Sequence of chain 1.B:
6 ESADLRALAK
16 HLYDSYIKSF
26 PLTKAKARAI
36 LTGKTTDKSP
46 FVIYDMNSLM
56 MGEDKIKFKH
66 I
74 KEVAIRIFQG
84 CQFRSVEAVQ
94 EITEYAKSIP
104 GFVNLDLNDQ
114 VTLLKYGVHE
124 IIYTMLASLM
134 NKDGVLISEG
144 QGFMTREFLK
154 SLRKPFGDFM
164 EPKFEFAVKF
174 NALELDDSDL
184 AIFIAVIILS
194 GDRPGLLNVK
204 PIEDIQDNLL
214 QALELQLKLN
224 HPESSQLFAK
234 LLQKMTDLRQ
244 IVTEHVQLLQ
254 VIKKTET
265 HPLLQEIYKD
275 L

Binding-site contacts:
Ligand atom C5 contacts residue LEU129 of chain 1.B at 4.1 Å (hydrophobic).
Ligand atom C13 contacts residue SER88 of chain 1.B at 3.6 Å.
Ligand atom C7 contacts residue ARG87 of chain 1.B at 4.0 Å.
Ligand atom O2 contacts residue HIS248 of chain 1.B at 3.5 Å.
Ligand atom N1 contacts residue CYS84 of chain 1.B at 3.2 Å (h-bond).
Ligand atom C5 contacts residue ARG87 of chain 1.B at 3.6 Å.
Ligand atom O1 contacts residue TYR126 of chain 1.B at 3.6 Å.
Ligand atom C6 contacts residue ARG87 of chain 1.B at 3.9 Å.
Ligand atom C1 contacts residue CYS84 of chain 1.B at 2.9 Å (hydrophobic).
Ligand atom C11 contacts residue PHE162 of chain 1.B at 3.7 Å (hydrophobic).
Ligand atom C9 contacts residue CYS84 of chain 1.B at 1.8 Å (hydrophobic).
Ligand atom O3 contacts residue LEU252 of chain 1.B at 3.5 Å.
Ligand atom C4 contacts residue LEU129 of chain 1.B at 3.5 Å (hydrophobic).
Ligand atom C10 contacts residue GLN85 of chain 1.B at 3.8 Å.
Ligand atom C12 contacts residue SER88 of chain 1.B at 3.9 Å.
Ligand atom C6 contacts residue ALA91 of chain 1.B at 4.0 Å (hydrophobic).
Ligand atom C10 contacts residue PHE81 of chain 1.B at 3.4 Å (hydrophobic).
Ligand atom C11 contacts residue GLN85 of chain 1.B at 4.0 Å.
Ligand atom O1 contacts residue LEU129 of chain 1.B at 3.8 Å.
Ligand atom C4 contacts residue ARG87 of chain 1.B at 3.5 Å.
Ligand atom C2 contacts residue SER88 of chain 1.B at 4.0 Å.
Ligand atom N1 contacts residue SER88 of chain 1.B at 3.4 Å.
Ligand atom C7 contacts residue SER88 of chain 1.B at 3.6 Å.
Ligand atom C2 contacts residue ARG87 of chain 1.B at 3.8 Å.
Ligand atom C6 contacts residue ILE125 of chain 1.B at 3.9 Å (hydrophobic).
Ligand atom C13 contacts residue TYR126 of chain 1.B at 3.9 Å (hydrophobic).
Ligand atom C9 contacts residue PHE162 of chain 1.B at 3.6 Å (hydrophobic).
Ligand atom N2 contacts residue LEU252 of chain 1.B at 3.8 Å.
Ligand atom O2 contacts residue LEU252 of chain 1.B at 3.7 Å.
Ligand atom C8 contacts residue CYS84 of chain 1.B at 2.6 Å (hydrophobic).
Ligand atom C7 contacts residue ILE125 of chain 1.B at 3.5 Å (hydrophobic).
Ligand atom C13 contacts residue CYS84 of chain 1.B at 3.9 Å (hydrophobic).
Ligand atom C11 contacts residue PHE81 of chain 1.B at 3.2 Å (hydrophobic).
Ligand atom C10 contacts residue CYS84 of chain 1.B at 2.8 Å (hydrophobic).
Ligand atom O1 contacts residue CYS84 of chain 1.B at 3.4 Å (h-bond).
Ligand atom C10 contacts residue PHE162 of chain 1.B at 3.5 Å (hydrophobic).
Ligand atom C11 contacts residue CYS84 of chain 1.B at 4.0 Å (hydrophobic).
Ligand atom C3 contacts residue ARG87 of chain 1.B at 3.6 Å.
Ligand atom N2 contacts residue SER88 of chain 1.B at 4.0 Å.
Ligand atom O2 contacts residue HIS122 of chain 1.B at 3.4 Å.

This protein binds this small molecule.
Small molecule (SMILES): O=C(Nc1ccccc1)c1cc([N+](=O)[O-])ccc1Cl